Sequence of chain 1.CA:
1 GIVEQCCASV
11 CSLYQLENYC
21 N

Sequence of chain 1.DA:
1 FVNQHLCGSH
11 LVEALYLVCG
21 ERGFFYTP

Binding-site contacts:
Ligand atom C5 contacts residue CYS7 of chain 1.DA at 4.4 Å (hydrophobic).
Ligand atom C5 contacts residue HIS10 of chain 1.DA at 4.5 Å.
Ligand atom O1 contacts residue CYS6 of chain 1.CA at 2.7 Å (h-bond).
Ligand atom C6 contacts residue CYS6 of chain 1.CA at 3.0 Å (hydrophobic).
Ligand atom C6 contacts residue LEU11 of chain 1.DA at 3.6 Å (hydrophobic).
Ligand atom O1 contacts residue VAL10 of chain 1.CA at 3.5 Å.
Ligand atom C5 contacts residue LEU11 of chain 1.DA at 3.8 Å (hydrophobic).
Ligand atom C3 contacts residue ALA14 of chain 1.DA at 4.5 Å (hydrophobic).
Ligand atom C1 contacts residue CYS6 of chain 1.CA at 3.3 Å (hydrophobic).
Ligand atom C7 contacts residue ALA14 of chain 1.DA at 3.8 Å (hydrophobic).
Ligand atom C3 contacts residue LEU16 of chain 1.CA at 4.4 Å (hydrophobic).
Ligand atom C5 contacts residue CYS6 of chain 1.CA at 4.2 Å (hydrophobic).
Ligand atom C1 contacts residue LEU11 of chain 1.DA at 4.0 Å (hydrophobic).
Ligand atom C7 contacts residue LEU16 of chain 1.CA at 4.0 Å (hydrophobic).
Ligand atom C4 contacts residue HIS10 of chain 1.DA at 4.3 Å.
Ligand atom C2 contacts residue LEU16 of chain 1.CA at 4.2 Å (hydrophobic).
Ligand atom C6 contacts residue CYS7 of chain 1.DA at 4.4 Å (hydrophobic).
Ligand atom O1 contacts residue CYS11 of chain 1.CA at 2.7 Å (h-bond).
Ligand atom O1 contacts residue SER9 of chain 1.CA at 3.6 Å (h-bond).
Ligand atom C1 contacts residue CYS11 of chain 1.CA at 3.9 Å (hydrophobic).
Ligand atom C1 contacts residue VAL10 of chain 1.CA at 4.3 Å (hydrophobic).
Ligand atom O1 contacts residue LEU11 of chain 1.DA at 4.5 Å.
Ligand atom C2 contacts residue VAL10 of chain 1.CA at 4.3 Å (hydrophobic).
Ligand atom C4 contacts residue LEU11 of chain 1.DA at 4.3 Å (hydrophobic).
Ligand atom C2 contacts residue LEU11 of chain 1.DA at 4.5 Å (hydrophobic).
Ligand atom C2 contacts residue CYS11 of chain 1.CA at 4.1 Å (hydrophobic).

This protein binds this small molecule.
Small molecule (SMILES): Cc1cccc(O)c1